A protein and the small-molecule ligand that binds it are described below.
Small molecule (SMILES): Cc1nc2ccc(CCc3nc(-c4ccccc4)cn3C)c(C)n2c1C

Binding-site contacts:
Ligand atom C15 contacts residue TYR247 of chain 1.C at 3.5 Å (hydrophobic).
Ligand atom C8 contacts residue ILE246 of chain 1.C at 3.7 Å (hydrophobic).
Ligand atom C6 contacts residue PHE283 of chain 1.C at 3.5 Å (hydrophobic).
Ligand atom C23 contacts residue VAL276 of chain 1.C at 3.6 Å (hydrophobic).
Ligand atom C22 contacts residue MET267 of chain 1.C at 3.7 Å (hydrophobic).
Ligand atom C14 contacts residue TYR247 of chain 1.C at 3.7 Å (hydrophobic).
Ligand atom C13 contacts residue TYR247 of chain 1.C at 3.3 Å (hydrophobic).
Ligand atom C17 contacts residue GLY279 of chain 1.C at 3.7 Å.
Ligand atom C13 contacts residue MET267 of chain 1.C at 3.5 Å (hydrophobic).
Ligand atom N5 contacts residue PHE283 of chain 1.C at 3.7 Å.
Ligand atom C18 contacts residue GLY279 of chain 1.C at 3.2 Å.
Ligand atom C17 contacts residue MET267 of chain 1.C at 3.7 Å (hydrophobic).
Ligand atom C18 contacts residue TYR247 of chain 1.C at 3.7 Å (hydrophobic).
Ligand atom C14 contacts residue PHE283 of chain 1.C at 3.5 Å (hydrophobic).
Ligand atom C24 contacts residue PRO266 of chain 1.C at 3.5 Å (hydrophobic).
Ligand atom C10 contacts residue ILE246 of chain 1.C at 3.5 Å (hydrophobic).
Ligand atom C24 contacts residue LYS272 of chain 1.C at 3.6 Å.
Ligand atom C11 contacts residue SER231 of chain 1.C at 3.1 Å.
Ligand atom C25 contacts residue MET267 of chain 1.C at 3.6 Å (hydrophobic).
Ligand atom C25 contacts residue PRO266 of chain 1.C at 3.2 Å (hydrophobic).
Ligand atom C21 contacts residue GLY279 of chain 1.C at 3.5 Å.
Ligand atom N19 contacts residue MET267 of chain 1.C at 3.8 Å.
Ligand atom C22 contacts residue TYR247 of chain 1.C at 3.6 Å (hydrophobic).
Ligand atom C24 contacts residue GLU275 of chain 1.C at 3.3 Å.
Ligand atom C18 contacts residue MET267 of chain 1.C at 3.5 Å (hydrophobic).
Ligand atom C4 contacts residue PHE283 of chain 1.C at 3.5 Å (hydrophobic).
Ligand atom N7 contacts residue PHE283 of chain 1.C at 3.7 Å.
Ligand atom C3 contacts residue PHE250 of chain 1.C at 3.6 Å (hydrophobic).
Ligand atom C15 contacts residue MET267 of chain 1.C at 3.6 Å (hydrophobic).
Ligand atom C21 contacts residue MET267 of chain 1.C at 3.5 Å (hydrophobic).
Ligand atom C12 contacts residue GLN280 of chain 1.C at 3.1 Å.
Ligand atom C9 contacts residue ILE246 of chain 1.C at 3.6 Å (hydrophobic).
Ligand atom N16 contacts residue MET267 of chain 1.C at 3.6 Å.
Ligand atom N16 contacts residue GLY279 of chain 1.C at 3.5 Å (h-bond).
Ligand atom C15 contacts residue GLY279 of chain 1.C at 3.4 Å.
Ligand atom C2 contacts residue PHE250 of chain 1.C at 3.7 Å (hydrophobic).
Ligand atom C26 contacts residue MET267 of chain 1.C at 3.6 Å (hydrophobic).
Ligand atom C23 contacts residue GLU275 of chain 1.C at 3.5 Å.
Ligand atom N19 contacts residue TYR247 of chain 1.C at 2.6 Å (h-bond).
Ligand atom N19 contacts residue GLY279 of chain 1.C at 3.4 Å.

Sequence of chain 1.C:
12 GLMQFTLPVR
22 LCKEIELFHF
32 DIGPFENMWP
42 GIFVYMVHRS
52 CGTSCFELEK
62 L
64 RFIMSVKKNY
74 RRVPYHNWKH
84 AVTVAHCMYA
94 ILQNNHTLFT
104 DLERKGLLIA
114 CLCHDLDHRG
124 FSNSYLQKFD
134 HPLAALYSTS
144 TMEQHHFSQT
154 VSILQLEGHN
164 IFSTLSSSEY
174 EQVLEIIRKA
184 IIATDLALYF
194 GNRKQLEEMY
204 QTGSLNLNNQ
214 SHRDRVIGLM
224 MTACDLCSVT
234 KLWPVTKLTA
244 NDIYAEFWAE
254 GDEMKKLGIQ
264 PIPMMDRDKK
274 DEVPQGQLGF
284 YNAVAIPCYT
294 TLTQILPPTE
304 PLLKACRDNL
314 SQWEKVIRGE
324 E